The small molecule below binds the protein below.
Small molecule (SMILES): O=C1C[C@@H](c2ccc(O)cc2)Oc2cc(O)cc(O)c21

Sequence of chain 1.C:
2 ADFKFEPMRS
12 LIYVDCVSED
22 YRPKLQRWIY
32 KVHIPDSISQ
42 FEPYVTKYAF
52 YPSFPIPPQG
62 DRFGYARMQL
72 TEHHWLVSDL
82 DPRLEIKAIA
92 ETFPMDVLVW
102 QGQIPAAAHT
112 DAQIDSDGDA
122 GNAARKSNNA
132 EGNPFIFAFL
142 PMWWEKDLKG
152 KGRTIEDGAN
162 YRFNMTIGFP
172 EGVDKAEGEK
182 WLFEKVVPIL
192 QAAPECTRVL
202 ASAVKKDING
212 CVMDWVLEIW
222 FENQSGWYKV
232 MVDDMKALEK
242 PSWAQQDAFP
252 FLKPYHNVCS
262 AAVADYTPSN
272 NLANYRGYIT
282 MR

Binding-site contacts:
Ligand atom O3 contacts residue ASP80 of chain 1.C at 2.7 Å (salt-bridge).
Ligand atom O5 contacts residue PHE51 of chain 1.C at 3.7 Å.
Ligand atom C12 contacts residue ASP80 of chain 1.C at 3.1 Å.
Ligand atom C6 contacts residue HIS34 of chain 1.C at 3.3 Å.
Ligand atom C8 contacts residue SER38 of chain 1.C at 3.8 Å.
Ligand atom O5 contacts residue GLN70 of chain 1.C at 3.5 Å (h-bond).
Ligand atom C7 contacts residue HIS34 of chain 1.C at 3.2 Å.
Ligand atom O5 contacts residue THR72 of chain 1.C at 2.9 Å (h-bond).
Ligand atom C15 contacts residue ARG126 of chain 1.C at 3.1 Å.
Ligand atom O2 contacts residue TYR49 of chain 1.C at 2.6 Å (h-bond).
Ligand atom C9 contacts residue HIS34 of chain 1.C at 3.8 Å.
Ligand atom C9 contacts residue ARG126 of chain 1.C at 3.6 Å.
Ligand atom O2 contacts residue THR72 of chain 1.C at 3.5 Å.
Ligand atom C8 contacts residue TYR49 of chain 1.C at 3.7 Å (hydrophobic).
Ligand atom C9 contacts residue HIS74 of chain 1.C at 3.7 Å.
Ligand atom O3 contacts residue LYS88 of chain 1.C at 3.7 Å.
Ligand atom C12 contacts residue ARG126 of chain 1.C at 3.1 Å.
Ligand atom O3 contacts residue ARG126 of chain 1.C at 3.5 Å (salt-bridge).
Ligand atom C10 contacts residue ARG126 of chain 1.C at 3.2 Å.
Ligand atom C14 contacts residue ARG126 of chain 1.C at 3.2 Å.
Ligand atom C8 contacts residue HIS74 of chain 1.C at 3.5 Å.
Ligand atom O4 contacts residue PHE136 of chain 1.C at 3.4 Å.
Ligand atom O3 contacts residue ASN123 of chain 1.C at 3.8 Å.
Ligand atom C8 contacts residue HIS34 of chain 1.C at 3.3 Å.
Ligand atom C4 contacts residue THR72 of chain 1.C at 3.7 Å.
Ligand atom C5 contacts residue HIS34 of chain 1.C at 3.3 Å.
Ligand atom O2 contacts residue HIS34 of chain 1.C at 3.3 Å.
Ligand atom C12 contacts residue TRP76 of chain 1.C at 3.7 Å (hydrophobic).
Ligand atom C1 contacts residue PHE136 of chain 1.C at 3.6 Å (hydrophobic).
Ligand atom C11 contacts residue ARG126 of chain 1.C at 3.1 Å.
Ligand atom C13 contacts residue ASP80 of chain 1.C at 3.3 Å.
Ligand atom O4 contacts residue GLN102 of chain 1.C at 2.7 Å (h-bond).
Ligand atom C15 contacts residue SER38 of chain 1.C at 3.8 Å.
Ligand atom C13 contacts residue ARG126 of chain 1.C at 3.2 Å.
Ligand atom C2 contacts residue GLN102 of chain 1.C at 3.7 Å.
Ligand atom O1 contacts residue ARG126 of chain 1.C at 2.8 Å (salt-bridge).
Ligand atom C7 contacts residue TYR49 of chain 1.C at 3.5 Å (hydrophobic).
Ligand atom C7 contacts residue THR72 of chain 1.C at 3.6 Å.
Ligand atom O2 contacts residue PHE51 of chain 1.C at 3.4 Å.
Ligand atom O1 contacts residue HIS34 of chain 1.C at 3.2 Å (h-bond).